This protein binds this small molecule.
Small molecule (SMILES): CC(C)Cn1c(=O)n(C)c(=O)c2nc[nH]c21

Binding-site contacts:
Ligand atom C10 contacts residue LEU174 of chain 1.B at 3.0 Å (hydrophobic).
Ligand atom C10 contacts residue GLY173 of chain 1.B at 4.1 Å.
Ligand atom N1 contacts residue LEU171 of chain 1.B at 3.9 Å.
Ligand atom O6 contacts residue GLN169 of chain 1.B at 4.3 Å.
Ligand atom C5 contacts residue TYR179 of chain 1.B at 3.8 Å (hydrophobic).
Ligand atom C8 contacts residue TYR179 of chain 1.B at 3.8 Å (hydrophobic).
Ligand atom N7 contacts residue LEU163 of chain 1.B at 4.4 Å.
Ligand atom C14 contacts residue ILE176 of chain 1.B at 3.2 Å (hydrophobic).
Ligand atom O6 contacts residue SER172 of chain 1.B at 2.7 Å (h-bond).
Ligand atom N1 contacts residue LEU174 of chain 1.B at 4.2 Å.
Ligand atom C11 contacts residue ILE176 of chain 1.B at 4.5 Å (hydrophobic).
Ligand atom C14 contacts residue TYR179 of chain 1.B at 3.4 Å (hydrophobic).
Ligand atom C13 contacts residue TYR179 of chain 1.B at 4.4 Å (hydrophobic).
Ligand atom N7 contacts residue ASN164 of chain 1.B at 4.2 Å.
Ligand atom C10 contacts residue TYR179 of chain 1.B at 4.2 Å (hydrophobic).
Ligand atom N9 contacts residue TYR179 of chain 1.B at 4.0 Å.
Ligand atom C11 contacts residue TYR179 of chain 1.B at 4.4 Å (hydrophobic).
Ligand atom O2 contacts residue TYR179 of chain 1.B at 4.3 Å.
Ligand atom O6 contacts residue TYR179 of chain 1.B at 4.1 Å.
Ligand atom C6 contacts residue SER172 of chain 1.B at 3.5 Å.
Ligand atom C12 contacts residue TYR179 of chain 1.B at 3.5 Å (hydrophobic).
Ligand atom O2 contacts residue LEU174 of chain 1.B at 3.8 Å.
Ligand atom O6 contacts residue LEU171 of chain 1.B at 2.8 Å.
Ligand atom C2 contacts residue TYR179 of chain 1.B at 4.1 Å (hydrophobic).
Ligand atom C8 contacts residue GLN169 of chain 1.B at 4.3 Å.
Ligand atom C6 contacts residue LEU171 of chain 1.B at 3.8 Å (hydrophobic).
Ligand atom N7 contacts residue GLN169 of chain 1.B at 3.5 Å.
Ligand atom C10 contacts residue LEU171 of chain 1.B at 3.0 Å (hydrophobic).
Ligand atom N3 contacts residue TYR179 of chain 1.B at 4.1 Å.
Ligand atom N7 contacts residue TYR179 of chain 1.B at 4.0 Å.
Ligand atom C2 contacts residue LEU174 of chain 1.B at 4.5 Å (hydrophobic).
Ligand atom C10 contacts residue SER172 of chain 1.B at 3.1 Å.
Ligand atom C4 contacts residue TYR179 of chain 1.B at 4.0 Å (hydrophobic).
Ligand atom N1 contacts residue SER172 of chain 1.B at 3.9 Å.
Ligand atom O2 contacts residue ILE176 of chain 1.B at 3.7 Å.
Ligand atom C6 contacts residue TYR179 of chain 1.B at 3.9 Å (hydrophobic).
Ligand atom N1 contacts residue TYR179 of chain 1.B at 4.0 Å.
Ligand atom C12 contacts residue ILE176 of chain 1.B at 4.5 Å (hydrophobic).
Ligand atom C5 contacts residue GLN169 of chain 1.B at 4.4 Å.
Ligand atom C8 contacts residue ASN164 of chain 1.B at 3.9 Å.

Sequence of chain 1.B:
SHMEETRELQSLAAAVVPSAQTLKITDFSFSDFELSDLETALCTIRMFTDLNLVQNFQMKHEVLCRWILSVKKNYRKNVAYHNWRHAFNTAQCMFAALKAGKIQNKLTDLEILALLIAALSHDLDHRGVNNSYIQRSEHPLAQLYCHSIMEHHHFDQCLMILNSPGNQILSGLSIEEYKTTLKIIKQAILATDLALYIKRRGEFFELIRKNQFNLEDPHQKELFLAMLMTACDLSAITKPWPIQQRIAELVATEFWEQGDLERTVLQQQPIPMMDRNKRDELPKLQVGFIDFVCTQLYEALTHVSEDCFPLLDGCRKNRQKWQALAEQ